This small molecule binds to this protein.
Small molecule (SMILES): CC(=O)N[C@@H]1[C@@H](O)[C@H](O)[C@@H](CO)O[C@H]1O

Sequence of chain 1.A:
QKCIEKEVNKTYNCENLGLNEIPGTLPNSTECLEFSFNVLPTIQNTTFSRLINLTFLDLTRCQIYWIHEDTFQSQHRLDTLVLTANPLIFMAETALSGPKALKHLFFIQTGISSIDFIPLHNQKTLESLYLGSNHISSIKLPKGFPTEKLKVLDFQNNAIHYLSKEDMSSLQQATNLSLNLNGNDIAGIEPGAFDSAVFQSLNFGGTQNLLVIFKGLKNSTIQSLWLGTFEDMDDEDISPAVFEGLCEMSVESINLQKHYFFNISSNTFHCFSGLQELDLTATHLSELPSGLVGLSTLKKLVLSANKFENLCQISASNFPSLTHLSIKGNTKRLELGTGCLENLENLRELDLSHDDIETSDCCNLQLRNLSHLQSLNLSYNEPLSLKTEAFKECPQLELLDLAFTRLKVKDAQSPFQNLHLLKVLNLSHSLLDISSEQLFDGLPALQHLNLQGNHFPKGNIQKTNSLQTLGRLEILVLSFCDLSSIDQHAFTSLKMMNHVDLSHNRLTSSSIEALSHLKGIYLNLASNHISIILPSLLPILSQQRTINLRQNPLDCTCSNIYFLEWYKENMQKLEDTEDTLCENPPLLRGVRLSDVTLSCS

Binding-site contacts:
Ligand atom O5 contacts residue ASN14 of chain 1.A at 2.3 Å (h-bond).
Ligand atom C2 contacts residue ASN14 of chain 1.A at 2.4 Å.
Ligand atom C1 contacts residue ASN14 of chain 1.A at 1.4 Å.
Ligand atom C8 contacts residue VAL13 of chain 1.A at 3.8 Å (hydrophobic).
Ligand atom C7 contacts residue VAL13 of chain 1.A at 3.9 Å (hydrophobic).
Ligand atom N2 contacts residue VAL13 of chain 1.A at 3.6 Å.
Ligand atom C1 contacts residue VAL13 of chain 1.A at 4.0 Å (hydrophobic).
Ligand atom C2 contacts residue VAL13 of chain 1.A at 4.4 Å (hydrophobic).
Ligand atom N2 contacts residue ASN14 of chain 1.A at 2.9 Å (h-bond).
Ligand atom C5 contacts residue ASN14 of chain 1.A at 3.6 Å.
Ligand atom C4 contacts residue ASN14 of chain 1.A at 4.2 Å.
Ligand atom C3 contacts residue ASN14 of chain 1.A at 3.7 Å.
Ligand atom C7 contacts residue ASN14 of chain 1.A at 3.5 Å.
Ligand atom O7 contacts residue ASN14 of chain 1.A at 3.5 Å (h-bond).